Sequence of chain 1.A:
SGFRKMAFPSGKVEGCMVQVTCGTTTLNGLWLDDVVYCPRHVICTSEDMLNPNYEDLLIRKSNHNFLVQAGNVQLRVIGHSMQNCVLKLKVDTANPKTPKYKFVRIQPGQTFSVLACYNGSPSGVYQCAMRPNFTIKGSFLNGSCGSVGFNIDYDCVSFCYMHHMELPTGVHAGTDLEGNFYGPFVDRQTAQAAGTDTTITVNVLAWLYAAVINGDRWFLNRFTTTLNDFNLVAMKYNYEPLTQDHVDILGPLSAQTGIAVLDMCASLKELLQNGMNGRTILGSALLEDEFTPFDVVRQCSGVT

A small-molecule ligand and the protein it binds are described below.
Small molecule (SMILES): CCC(=O)N(c1ccc(C(C)(C)C)cc1)[C@@H](C(=O)NC1CCOCC1)c1cccnc1

Sequence of chain 2.A:
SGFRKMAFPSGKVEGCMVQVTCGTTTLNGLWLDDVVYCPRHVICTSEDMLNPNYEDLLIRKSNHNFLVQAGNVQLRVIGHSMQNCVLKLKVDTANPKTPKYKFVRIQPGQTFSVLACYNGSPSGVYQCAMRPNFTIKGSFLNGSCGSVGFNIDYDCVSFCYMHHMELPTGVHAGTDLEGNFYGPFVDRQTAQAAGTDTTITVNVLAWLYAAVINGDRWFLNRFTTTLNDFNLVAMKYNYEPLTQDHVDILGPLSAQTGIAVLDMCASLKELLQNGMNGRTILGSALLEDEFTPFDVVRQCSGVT

Binding-site contacts:
Ligand atom C10 contacts residue ASN142 of chain 1.A at 3.7 Å.
Ligand atom C contacts residue CYS145 of chain 1.A at 1.8 Å (hydrophobic).
Ligand atom C contacts residue HIS41 of chain 1.A at 3.8 Å.
Ligand atom C14 contacts residue ASN142 of chain 1.A at 3.2 Å.
Ligand atom C22 contacts residue GLN189 of chain 1.A at 3.6 Å.
Ligand atom C4 contacts residue GLU166 of chain 1.A at 3.8 Å.
Ligand atom O1 contacts residue GLU166 of chain 1.A at 2.8 Å (salt-bridge).
Ligand atom C17 contacts residue HIS41 of chain 1.A at 3.5 Å.
Ligand atom C11 contacts residue CYS145 of chain 1.A at 3.9 Å (hydrophobic).
Ligand atom C19 contacts residue MET49 of chain 1.A at 3.7 Å (hydrophobic).
Ligand atom C23 contacts residue ARG188 of chain 1.A at 3.8 Å.
Ligand atom C12 contacts residue GLU166 of chain 1.A at 3.8 Å.
Ligand atom C contacts residue GLY143 of chain 1.A at 3.9 Å.
Ligand atom C8 contacts residue GLN189 of chain 1.A at 3.7 Å.
Ligand atom C16 contacts residue HIS41 of chain 1.A at 3.5 Å.
Ligand atom O1 contacts residue MET165 of chain 1.A at 3.3 Å.
Ligand atom C2 contacts residue CYS145 of chain 1.A at 3.4 Å (hydrophobic).
Ligand atom C5 contacts residue GLU166 of chain 1.A at 3.2 Å.
Ligand atom C1 contacts residue HIS41 of chain 1.A at 3.6 Å.
Ligand atom C13 contacts residue LEU141 of chain 1.A at 3.6 Å (hydrophobic).
Ligand atom C3 contacts residue ASN142 of chain 1.A at 3.6 Å.
Ligand atom C23 contacts residue ASP187 of chain 1.A at 3.5 Å.
Ligand atom O contacts residue GLY143 of chain 1.A at 3.3 Å (h-bond).
Ligand atom C16 contacts residue HIS164 of chain 1.A at 3.2 Å.
Ligand atom C7 contacts residue GLU166 of chain 1.A at 3.2 Å.
Ligand atom C6 contacts residue GLU166 of chain 1.A at 3.3 Å.
Ligand atom C1 contacts residue CYS145 of chain 1.A at 2.8 Å (hydrophobic).
Ligand atom C13 contacts residue ASN142 of chain 1.A at 3.9 Å.
Ligand atom O contacts residue ASN142 of chain 1.A at 3.0 Å (h-bond).
Ligand atom C12 contacts residue HIS163 of chain 1.A at 3.8 Å.
Ligand atom C24 contacts residue HIS41 of chain 1.A at 3.8 Å.
Ligand atom N2 contacts residue HIS163 of chain 1.A at 2.8 Å (h-bond).
Ligand atom C12 contacts residue PHE140 of chain 1.A at 3.1 Å (hydrophobic).
Ligand atom C13 contacts residue GLU166 of chain 1.A at 3.7 Å.
Ligand atom C13 contacts residue PHE140 of chain 1.A at 3.4 Å (hydrophobic).
Ligand atom C22 contacts residue MET49 of chain 1.A at 3.7 Å (hydrophobic).
Ligand atom N2 contacts residue SER144 of chain 1.A at 3.7 Å.
Ligand atom C12 contacts residue LEU141 of chain 1.A at 3.6 Å (hydrophobic).
Ligand atom C17 contacts residue HIS164 of chain 1.A at 3.7 Å.
Ligand atom C11 contacts residue HIS163 of chain 1.A at 3.6 Å.